This protein binds this small molecule.
Small molecule (SMILES): CC(=O)N[C@@H]1[C@@H](O[C@@H]2O[C@H](CO)[C@H](O)[C@H](O)[C@H]2O)[C@@H](O)[C@@H](CO)O[C@@H]1O

Sequence of chain 2.A:
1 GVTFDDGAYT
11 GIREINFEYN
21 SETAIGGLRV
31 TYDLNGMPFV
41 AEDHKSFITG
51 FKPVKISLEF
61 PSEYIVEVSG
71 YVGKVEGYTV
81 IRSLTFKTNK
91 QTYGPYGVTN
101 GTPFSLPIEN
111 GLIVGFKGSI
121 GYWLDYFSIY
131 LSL

Binding-site contacts:
Ligand atom C5 contacts residue ASP125 of chain 2.A at 4.0 Å.
Ligand atom C6 contacts residue TYR78 of chain 2.A at 3.6 Å (hydrophobic).
Ligand atom O4 contacts residue GLY1 of chain 2.A at 2.8 Å (h-bond).
Ligand atom C2 contacts residue PHE47 of chain 2.A at 4.1 Å (hydrophobic).
Ligand atom C6 contacts residue ASP125 of chain 2.A at 3.2 Å.
Ligand atom O6 contacts residue ASP125 of chain 2.A at 3.0 Å (salt-bridge).
Ligand atom C5 contacts residue TYR78 of chain 2.A at 3.7 Å (hydrophobic).
Ligand atom O6 contacts residue TYR122 of chain 2.A at 3.0 Å (h-bond).
Ligand atom C6 contacts residue TRP123 of chain 2.A at 3.9 Å (hydrophobic).
Ligand atom C6 contacts residue TYR122 of chain 2.A at 4.1 Å (hydrophobic).
Ligand atom O6 contacts residue GLY121 of chain 2.A at 3.8 Å.
Ligand atom O7 contacts residue GLY1 of chain 2.A at 3.1 Å (h-bond).
Ligand atom O6 contacts residue TRP123 of chain 2.A at 3.1 Å (h-bond).
Ligand atom O1 contacts residue TYR78 of chain 2.A at 3.6 Å (h-bond).
Ligand atom C2 contacts residue GLY1 of chain 2.A at 4.0 Å.
Ligand atom O5 contacts residue TYR78 of chain 2.A at 3.7 Å.
Ligand atom O3 contacts residue GLY1 of chain 2.A at 2.7 Å (h-bond).
Ligand atom C5 contacts residue TYR78 of chain 2.A at 4.0 Å (hydrophobic).
Ligand atom C7 contacts residue PHE47 of chain 2.A at 3.8 Å (hydrophobic).
Ligand atom C4 contacts residue TYR78 of chain 2.A at 3.9 Å (hydrophobic).
Ligand atom C4 contacts residue GLY1 of chain 2.A at 3.7 Å.
Ligand atom C2 contacts residue GLY1 of chain 2.A at 3.6 Å.
Ligand atom N2 contacts residue PHE47 of chain 2.A at 4.1 Å.
Ligand atom C3 contacts residue TYR78 of chain 2.A at 3.9 Å (hydrophobic).
Ligand atom C3 contacts residue GLY1 of chain 2.A at 3.5 Å.
Ligand atom C6 contacts residue TYR78 of chain 2.A at 4.0 Å (hydrophobic).
Ligand atom C1 contacts residue PHE47 of chain 2.A at 4.2 Å (hydrophobic).
Ligand atom O5 contacts residue GLY121 of chain 2.A at 3.7 Å.
Ligand atom O4 contacts residue GLY121 of chain 2.A at 3.8 Å.
Ligand atom O7 contacts residue PHE47 of chain 2.A at 3.5 Å.
Ligand atom O6 contacts residue TYR78 of chain 2.A at 3.0 Å.
Ligand atom O1 contacts residue TYR122 of chain 2.A at 3.3 Å.
Ligand atom C7 contacts residue GLY1 of chain 2.A at 4.0 Å.
Ligand atom C6 contacts residue VAL80 of chain 2.A at 4.2 Å (hydrophobic).
Ligand atom C4 contacts residue ASP125 of chain 2.A at 3.6 Å.
Ligand atom O5 contacts residue TYR122 of chain 2.A at 3.1 Å (h-bond).
Ligand atom O2 contacts residue GLY1 of chain 2.A at 4.1 Å.
Ligand atom C1 contacts residue TYR122 of chain 2.A at 3.6 Å (hydrophobic).
Ligand atom O4 contacts residue ASP125 of chain 2.A at 2.8 Å (salt-bridge).
Ligand atom C1 contacts residue GLY1 of chain 2.A at 3.9 Å.